Sequence of chain 2.D:
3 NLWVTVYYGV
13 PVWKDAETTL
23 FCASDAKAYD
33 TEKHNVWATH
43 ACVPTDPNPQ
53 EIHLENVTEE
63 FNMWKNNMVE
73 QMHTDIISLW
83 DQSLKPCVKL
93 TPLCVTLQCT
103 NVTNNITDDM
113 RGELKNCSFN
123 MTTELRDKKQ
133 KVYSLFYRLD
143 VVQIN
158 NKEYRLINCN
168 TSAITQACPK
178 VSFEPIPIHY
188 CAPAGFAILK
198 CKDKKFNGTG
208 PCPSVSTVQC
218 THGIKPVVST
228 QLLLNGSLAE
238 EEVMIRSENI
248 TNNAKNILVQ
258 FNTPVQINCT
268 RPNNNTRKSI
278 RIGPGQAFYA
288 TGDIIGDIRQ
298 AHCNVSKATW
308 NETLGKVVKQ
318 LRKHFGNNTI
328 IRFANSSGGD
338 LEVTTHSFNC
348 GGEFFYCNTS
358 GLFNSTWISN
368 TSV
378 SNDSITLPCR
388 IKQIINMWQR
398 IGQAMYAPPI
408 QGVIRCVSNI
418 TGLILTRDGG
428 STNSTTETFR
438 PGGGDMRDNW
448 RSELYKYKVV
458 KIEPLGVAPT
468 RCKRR

Binding-site contacts:
Ligand atom O4 contacts residue NAG1 of chain 2.N at 4.4 Å.
Ligand atom N2 contacts residue NAG2 of chain 2.N at 3.2 Å (h-bond).
Ligand atom N2 contacts residue NAG1 of chain 2.N at 3.7 Å.
Ligand atom O6 contacts residue ASP111 of chain 2.D at 4.3 Å.
Ligand atom C2 contacts residue NAG2 of chain 2.N at 3.3 Å.
Ligand atom C7 contacts residue NAG1 of chain 2.N at 4.3 Å.
Ligand atom N2 contacts residue ASN355 of chain 2.D at 3.0 Å (h-bond).
Ligand atom O7 contacts residue ASN355 of chain 2.D at 3.8 Å.
Ligand atom O7 contacts residue ARG387 of chain 2.D at 4.1 Å.
Ligand atom C8 contacts residue NAG2 of chain 2.N at 3.8 Å.
Ligand atom C8 contacts residue NAG1 of chain 2.N at 3.7 Å.
Ligand atom C1 contacts residue ASN355 of chain 2.D at 3.4 Å.
Ligand atom O3 contacts residue NAG1 of chain 2.N at 4.3 Å.
Ligand atom C8 contacts residue ASN355 of chain 2.D at 3.4 Å.
Ligand atom O6 contacts residue NAG1 of chain 2.O at 3.4 Å.
Ligand atom O2 contacts residue BMA3 of chain 2.N at 4.3 Å.
Ligand atom O7 contacts residue NAG1 of chain 2.O at 3.9 Å.
Ligand atom C7 contacts residue NAG2 of chain 2.N at 3.6 Å.
Ligand atom O6 contacts residue BMA3 of chain 2.N at 4.3 Å.
Ligand atom C5 contacts residue SER357 of chain 2.D at 4.3 Å.
Ligand atom C3 contacts residue NAG2 of chain 2.N at 3.4 Å.
Ligand atom O2 contacts residue NAG2 of chain 2.N at 4.5 Å.
Ligand atom C2 contacts residue ASN355 of chain 2.D at 3.8 Å.
Ligand atom C1 contacts residue SER357 of chain 2.D at 4.0 Å.
Ligand atom O7 contacts residue NAG2 of chain 2.N at 4.4 Å.
Ligand atom O5 contacts residue SER357 of chain 2.D at 4.2 Å.
Ligand atom C7 contacts residue ASN355 of chain 2.D at 3.1 Å.
Ligand atom O3 contacts residue NAG2 of chain 2.N at 2.3 Å (h-bond).
Ligand atom C7 contacts residue NAG1 of chain 2.O at 4.0 Å.
Ligand atom C6 contacts residue NAG1 of chain 2.O at 3.8 Å.
Ligand atom C8 contacts residue NAG1 of chain 2.O at 3.3 Å.
Ligand atom O6 contacts residue NAG2 of chain 2.N at 3.8 Å.
Ligand atom C3 contacts residue NAG1 of chain 2.N at 4.4 Å.
Ligand atom O5 contacts residue NAG2 of chain 2.N at 4.5 Å.

A protein and the small-molecule ligand that binds it are described below.
Small molecule (SMILES): CC(=O)N[C@H]1[C@H](O[C@H]2[C@H](O)[C@@H](NC(C)=O)CO[C@@H]2CO)O[C@H](CO)[C@@H](O[C@@H]2O[C@H](CO)[C@@H](O)[C@H](O)[C@@H]2O)[C@@H]1O